Binding-site contacts:
Ligand atom O1B contacts residue ASN250 of chain 1.B at 3.5 Å.
Ligand atom C11 contacts residue LEU39 of chain 1.B at 4.0 Å (hydrophobic).
Ligand atom C11 contacts residue TYR42 of chain 1.B at 3.5 Å (hydrophobic).
Ligand atom C3 contacts residue LYS52 of chain 1.C at 3.9 Å.
Ligand atom C2 contacts residue SER51 of chain 1.C at 3.5 Å.
Ligand atom C1 contacts residue TYR251 of chain 1.B at 4.0 Å (hydrophobic).
Ligand atom O3 contacts residue SER51 of chain 1.C at 3.9 Å.
Ligand atom C6 contacts residue ASN250 of chain 1.B at 3.3 Å.
Ligand atom O10 contacts residue LEU39 of chain 1.B at 3.8 Å.
Ligand atom C10 contacts residue LEU39 of chain 1.B at 3.9 Å (hydrophobic).
Ligand atom O1A contacts residue ASN250 of chain 1.B at 3.1 Å.
Ligand atom N5 contacts residue HIS248 of chain 1.B at 3.8 Å.
Ligand atom O10 contacts residue LYS52 of chain 1.C at 3.8 Å.
Ligand atom C4 contacts residue HIS248 of chain 1.B at 3.8 Å.
Ligand atom C2 contacts residue LYS52 of chain 1.C at 3.9 Å.
Ligand atom C5 contacts residue ASN250 of chain 1.B at 3.3 Å.
Ligand atom C10 contacts residue GLN107 of chain 1.B at 3.7 Å.
Ligand atom C9 contacts residue LEU39 of chain 1.B at 3.8 Å (hydrophobic).
Ligand atom O1 contacts residue SER51 of chain 1.C at 3.9 Å.
Ligand atom C3 contacts residue GLY108 of chain 1.B at 3.6 Å.
Ligand atom C11 contacts residue GLN107 of chain 1.B at 3.9 Å.
Ligand atom O4 contacts residue HIS248 of chain 1.B at 3.5 Å.
Ligand atom O1B contacts residue GLY109 of chain 1.B at 4.0 Å.
Ligand atom O2 contacts residue SER51 of chain 1.C at 3.6 Å.
Ligand atom O4 contacts residue GLY108 of chain 1.B at 2.8 Å (h-bond).
Ligand atom C4 contacts residue GLY108 of chain 1.B at 3.3 Å.
Ligand atom C11 contacts residue VAL256 of chain 1.B at 3.9 Å (hydrophobic).
Ligand atom O6 contacts residue LYS52 of chain 1.C at 3.9 Å.
Ligand atom O4 contacts residue GLN107 of chain 1.B at 3.6 Å.
Ligand atom C4 contacts residue ASN250 of chain 1.B at 3.3 Å.
Ligand atom O1B contacts residue TYR251 of chain 1.B at 3.1 Å (h-bond).
Ligand atom N5 contacts residue ASN250 of chain 1.B at 3.0 Å (h-bond).
Ligand atom O7 contacts residue LYS52 of chain 1.C at 3.5 Å.
Ligand atom O3 contacts residue LYS52 of chain 1.C at 3.4 Å (salt-bridge).
Ligand atom O8 contacts residue ASN250 of chain 1.B at 3.4 Å (h-bond).
Ligand atom O4 contacts residue PHE50 of chain 1.C at 3.8 Å.
Ligand atom C1 contacts residue ASN250 of chain 1.B at 3.5 Å.
Ligand atom O2 contacts residue LYS52 of chain 1.C at 3.2 Å (salt-bridge).
Ligand atom C11 contacts residue HIS248 of chain 1.B at 3.6 Å.
Ligand atom O10 contacts residue GLN107 of chain 1.B at 3.4 Å (h-bond).

Sequence of chain 1.C:
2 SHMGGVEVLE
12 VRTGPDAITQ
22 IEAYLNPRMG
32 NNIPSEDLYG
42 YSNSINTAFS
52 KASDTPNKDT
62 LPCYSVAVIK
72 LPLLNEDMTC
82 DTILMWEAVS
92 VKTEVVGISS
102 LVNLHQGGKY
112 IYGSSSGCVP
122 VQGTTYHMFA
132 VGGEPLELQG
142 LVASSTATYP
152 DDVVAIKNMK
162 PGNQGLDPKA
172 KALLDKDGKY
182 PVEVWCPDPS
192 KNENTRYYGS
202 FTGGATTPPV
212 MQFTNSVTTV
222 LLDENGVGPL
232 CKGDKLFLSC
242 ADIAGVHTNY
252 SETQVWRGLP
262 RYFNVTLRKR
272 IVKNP

This protein binds this small molecule.
Small molecule (SMILES): CC(=O)N[C@H]1[C@H]([C@H](O)[C@H](O)CO)O[C@@](O[C@@H]2[C@@H](O)[C@H](O)O[C@H](CO)[C@@H]2O)(C(=O)O)C[C@@H]1O

Sequence of chain 1.B:
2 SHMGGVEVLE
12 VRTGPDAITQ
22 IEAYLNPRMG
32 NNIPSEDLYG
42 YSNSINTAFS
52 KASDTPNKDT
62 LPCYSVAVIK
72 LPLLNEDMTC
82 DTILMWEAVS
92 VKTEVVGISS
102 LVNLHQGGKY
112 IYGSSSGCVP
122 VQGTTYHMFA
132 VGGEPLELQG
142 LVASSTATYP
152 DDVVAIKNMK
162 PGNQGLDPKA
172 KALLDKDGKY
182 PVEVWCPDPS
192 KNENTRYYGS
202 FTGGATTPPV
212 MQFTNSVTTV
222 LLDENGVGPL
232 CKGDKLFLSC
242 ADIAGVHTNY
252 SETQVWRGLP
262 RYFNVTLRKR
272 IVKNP